The protein below binds the small molecule below.
Small molecule (SMILES): CC(C)(Cc1nc(-c2ccc(O)cn2)no1)C(=O)NC1=C(C(=O)O)CCCC1

Sequence of chain 1.A:
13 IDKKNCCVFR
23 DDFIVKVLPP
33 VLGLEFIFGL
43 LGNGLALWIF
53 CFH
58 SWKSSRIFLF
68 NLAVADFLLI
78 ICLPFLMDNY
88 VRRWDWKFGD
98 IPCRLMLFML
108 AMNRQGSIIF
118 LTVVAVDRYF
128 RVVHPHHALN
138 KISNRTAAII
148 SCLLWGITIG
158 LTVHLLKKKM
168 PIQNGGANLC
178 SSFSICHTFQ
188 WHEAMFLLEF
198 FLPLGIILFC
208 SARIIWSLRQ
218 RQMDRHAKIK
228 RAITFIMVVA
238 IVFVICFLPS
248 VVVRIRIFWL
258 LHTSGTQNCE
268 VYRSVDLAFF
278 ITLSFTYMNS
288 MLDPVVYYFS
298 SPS

Binding-site contacts:
Ligand atom C17 contacts residue LEU104 of chain 1.A at 3.7 Å (hydrophobic).
Ligand atom C25 contacts residue LEU83 of chain 1.A at 2.9 Å (hydrophobic).
Ligand atom O24 contacts residue TYR284 of chain 1.A at 2.4 Å (h-bond).
Ligand atom C26 contacts residue LEU83 of chain 1.A at 3.4 Å (hydrophobic).
Ligand atom O18 contacts residue PHE180 of chain 1.A at 2.8 Å.
Ligand atom N19 contacts residue SER178 of chain 1.A at 3.5 Å (h-bond).
Ligand atom O16 contacts residue HIS189 of chain 1.A at 3.2 Å (h-bond).
Ligand atom C22 contacts residue TYR284 of chain 1.A at 3.4 Å (hydrophobic).
Ligand atom C17 contacts residue SER178 of chain 1.A at 3.4 Å.
Ligand atom O24 contacts residue LEU107 of chain 1.A at 3.4 Å.
Ligand atom O24 contacts residue LEU83 of chain 1.A at 3.4 Å.
Ligand atom C09 contacts residue HIS161 of chain 1.A at 3.6 Å.
Ligand atom C10 contacts residue MET192 of chain 1.A at 3.6 Å (hydrophobic).
Ligand atom C25 contacts residue TYR284 of chain 1.A at 3.2 Å (hydrophobic).
Ligand atom O12 contacts residue GLN112 of chain 1.A at 3.1 Å (h-bond).
Ligand atom C04 contacts residue PHE180 of chain 1.A at 3.4 Å (hydrophobic).
Ligand atom C01 contacts residue ALA108 of chain 1.A at 3.7 Å (hydrophobic).
Ligand atom C03 contacts residue LEU104 of chain 1.A at 3.0 Å (hydrophobic).
Ligand atom O24 contacts residue ARG111 of chain 1.A at 3.4 Å (salt-bridge).
Ligand atom O18 contacts residue SER178 of chain 1.A at 3.6 Å.
Ligand atom N19 contacts residue LEU104 of chain 1.A at 2.8 Å.
Ligand atom C03 contacts residue SER178 of chain 1.A at 3.7 Å.
Ligand atom N15 contacts residue HIS189 of chain 1.A at 3.1 Å (h-bond).
Ligand atom C22 contacts residue ARG111 of chain 1.A at 3.5 Å.
Ligand atom C28 contacts residue SER178 of chain 1.A at 3.4 Å.
Ligand atom O12 contacts residue LEU158 of chain 1.A at 3.3 Å.
Ligand atom C11 contacts residue GLU196 of chain 1.A at 3.3 Å.
Ligand atom C20 contacts residue LEU104 of chain 1.A at 3.7 Å (hydrophobic).
Ligand atom O23 contacts residue ARG111 of chain 1.A at 3.0 Å (salt-bridge).
Ligand atom C01 contacts residue ARG111 of chain 1.A at 3.5 Å.
Ligand atom C21 contacts residue LEU83 of chain 1.A at 3.7 Å (hydrophobic).
Ligand atom C26 contacts residue TYR87 of chain 1.A at 3.1 Å (hydrophobic).
Ligand atom O12 contacts residue MET192 of chain 1.A at 3.5 Å (h-bond).
Ligand atom C11 contacts residue MET192 of chain 1.A at 3.8 Å (hydrophobic).
Ligand atom N14 contacts residue ALA108 of chain 1.A at 3.6 Å.
Ligand atom C13 contacts residue GLU196 of chain 1.A at 3.1 Å.
Ligand atom O12 contacts residue GLU196 of chain 1.A at 3.3 Å (salt-bridge).
Ligand atom C21 contacts residue TYR284 of chain 1.A at 3.8 Å (hydrophobic).
Ligand atom C27 contacts residue PHE277 of chain 1.A at 3.3 Å (hydrophobic).
Ligand atom C10 contacts residue LEU158 of chain 1.A at 3.8 Å (hydrophobic).